A protein and the small-molecule ligand that binds it are described below.
Small molecule (SMILES): Cc1ncc(COP(=O)(O)O)c(/C=N/CCC[C@H](N)C(=O)O)c1O

Sequence of chain 1.C:
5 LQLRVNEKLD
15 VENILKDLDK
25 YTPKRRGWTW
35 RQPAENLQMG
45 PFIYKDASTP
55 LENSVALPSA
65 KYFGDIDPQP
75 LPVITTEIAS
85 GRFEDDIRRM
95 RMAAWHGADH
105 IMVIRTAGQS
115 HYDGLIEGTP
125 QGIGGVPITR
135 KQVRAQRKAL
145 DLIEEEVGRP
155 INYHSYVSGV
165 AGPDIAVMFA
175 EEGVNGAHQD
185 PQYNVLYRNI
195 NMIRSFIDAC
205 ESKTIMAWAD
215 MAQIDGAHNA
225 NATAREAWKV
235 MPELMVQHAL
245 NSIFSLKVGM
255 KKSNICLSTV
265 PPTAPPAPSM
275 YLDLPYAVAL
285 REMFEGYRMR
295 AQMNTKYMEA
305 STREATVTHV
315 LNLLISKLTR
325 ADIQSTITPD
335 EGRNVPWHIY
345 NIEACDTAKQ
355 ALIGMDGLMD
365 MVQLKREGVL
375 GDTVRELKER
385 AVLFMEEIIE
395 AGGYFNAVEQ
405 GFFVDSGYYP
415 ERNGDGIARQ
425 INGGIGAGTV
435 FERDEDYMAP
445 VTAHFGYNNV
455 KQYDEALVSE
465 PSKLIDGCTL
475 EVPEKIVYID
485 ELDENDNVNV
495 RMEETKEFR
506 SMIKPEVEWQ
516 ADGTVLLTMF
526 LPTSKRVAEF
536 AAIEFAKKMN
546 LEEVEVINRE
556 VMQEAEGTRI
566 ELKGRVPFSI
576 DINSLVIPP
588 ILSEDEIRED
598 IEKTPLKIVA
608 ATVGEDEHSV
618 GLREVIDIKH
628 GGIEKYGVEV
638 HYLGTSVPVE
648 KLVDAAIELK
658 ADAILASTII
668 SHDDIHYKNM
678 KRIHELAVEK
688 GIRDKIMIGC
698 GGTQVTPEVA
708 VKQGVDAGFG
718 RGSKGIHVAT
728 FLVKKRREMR

Binding-site contacts:
Ligand atom CB contacts residue TYR160 of chain 1.G at 3.2 Å (hydrophobic).
Ligand atom OP2 contacts residue SER114 of chain 1.G at 2.2 Å (h-bond).
Ligand atom CD contacts residue LYS626 of chain 1.C at 3.1 Å.
Ligand atom OXT contacts residue TYR160 of chain 1.G at 3.1 Å (h-bond).
Ligand atom P contacts residue TYR187 of chain 1.G at 3.5 Å.
Ligand atom O3 contacts residue ASN223 of chain 1.G at 2.7 Å (h-bond).
Ligand atom C3 contacts residue TYR187 of chain 1.G at 3.4 Å (hydrophobic).
Ligand atom O contacts residue ARG294 of chain 1.G at 2.7 Å (salt-bridge).
Ligand atom C2 contacts residue SER162 of chain 1.G at 3.6 Å.
Ligand atom NE contacts residue ASN223 of chain 1.G at 3.4 Å (h-bond).
Ligand atom C5 contacts residue TYR187 of chain 1.G at 3.5 Å (hydrophobic).
Ligand atom OP1 contacts residue TYR187 of chain 1.G at 3.1 Å (h-bond).
Ligand atom N1 contacts residue SER162 of chain 1.G at 2.6 Å (h-bond).
Ligand atom O contacts residue GLU81 of chain 1.G at 3.2 Å (salt-bridge).
Ligand atom OXT contacts residue HIS222 of chain 1.G at 2.9 Å (h-bond).
Ligand atom OP1 contacts residue ARG192 of chain 1.G at 2.6 Å (salt-bridge).
Ligand atom CA contacts residue TYR160 of chain 1.G at 3.6 Å (hydrophobic).
Ligand atom C contacts residue HIS222 of chain 1.G at 3.3 Å.
Ligand atom C4 contacts residue TYR187 of chain 1.G at 3.6 Å (hydrophobic).
Ligand atom C5 contacts residue TYR160 of chain 1.G at 3.3 Å (hydrophobic).
Ligand atom OXT contacts residue ARG294 of chain 1.G at 3.6 Å (salt-bridge).
Ligand atom N1 contacts residue TYR187 of chain 1.G at 3.2 Å.
Ligand atom C6 contacts residue SER162 of chain 1.G at 3.3 Å.
Ligand atom NE contacts residue LYS626 of chain 1.C at 3.4 Å (salt-bridge).
Ligand atom O contacts residue GLN296 of chain 1.G at 3.1 Å (h-bond).
Ligand atom N contacts residue GLU81 of chain 1.G at 2.7 Å (salt-bridge).
Ligand atom C2A contacts residue TYR187 of chain 1.G at 3.3 Å (hydrophobic).
Ligand atom OXT contacts residue HIS182 of chain 1.G at 2.7 Å (h-bond).
Ligand atom P contacts residue SER114 of chain 1.G at 3.5 Å.
Ligand atom OP3 contacts residue ARG109 of chain 1.G at 3.3 Å (salt-bridge).
Ligand atom OP4 contacts residue TYR187 of chain 1.G at 3.1 Å (h-bond).
Ligand atom C6 contacts residue TYR187 of chain 1.G at 3.3 Å (hydrophobic).
Ligand atom C6 contacts residue TYR160 of chain 1.G at 3.4 Å (hydrophobic).
Ligand atom OP2 contacts residue TYR187 of chain 1.G at 3.6 Å (h-bond).
Ligand atom C2 contacts residue TYR187 of chain 1.G at 3.4 Å (hydrophobic).
Ligand atom C4 contacts residue TYR160 of chain 1.G at 3.5 Å (hydrophobic).
Ligand atom O3 contacts residue HIS222 of chain 1.G at 3.5 Å.
Ligand atom P contacts residue ARG109 of chain 1.G at 3.2 Å.
Ligand atom C contacts residue TYR160 of chain 1.G at 3.6 Å (hydrophobic).
Ligand atom OP2 contacts residue ARG109 of chain 1.G at 2.1 Å (salt-bridge).

Sequence of chain 1.G:
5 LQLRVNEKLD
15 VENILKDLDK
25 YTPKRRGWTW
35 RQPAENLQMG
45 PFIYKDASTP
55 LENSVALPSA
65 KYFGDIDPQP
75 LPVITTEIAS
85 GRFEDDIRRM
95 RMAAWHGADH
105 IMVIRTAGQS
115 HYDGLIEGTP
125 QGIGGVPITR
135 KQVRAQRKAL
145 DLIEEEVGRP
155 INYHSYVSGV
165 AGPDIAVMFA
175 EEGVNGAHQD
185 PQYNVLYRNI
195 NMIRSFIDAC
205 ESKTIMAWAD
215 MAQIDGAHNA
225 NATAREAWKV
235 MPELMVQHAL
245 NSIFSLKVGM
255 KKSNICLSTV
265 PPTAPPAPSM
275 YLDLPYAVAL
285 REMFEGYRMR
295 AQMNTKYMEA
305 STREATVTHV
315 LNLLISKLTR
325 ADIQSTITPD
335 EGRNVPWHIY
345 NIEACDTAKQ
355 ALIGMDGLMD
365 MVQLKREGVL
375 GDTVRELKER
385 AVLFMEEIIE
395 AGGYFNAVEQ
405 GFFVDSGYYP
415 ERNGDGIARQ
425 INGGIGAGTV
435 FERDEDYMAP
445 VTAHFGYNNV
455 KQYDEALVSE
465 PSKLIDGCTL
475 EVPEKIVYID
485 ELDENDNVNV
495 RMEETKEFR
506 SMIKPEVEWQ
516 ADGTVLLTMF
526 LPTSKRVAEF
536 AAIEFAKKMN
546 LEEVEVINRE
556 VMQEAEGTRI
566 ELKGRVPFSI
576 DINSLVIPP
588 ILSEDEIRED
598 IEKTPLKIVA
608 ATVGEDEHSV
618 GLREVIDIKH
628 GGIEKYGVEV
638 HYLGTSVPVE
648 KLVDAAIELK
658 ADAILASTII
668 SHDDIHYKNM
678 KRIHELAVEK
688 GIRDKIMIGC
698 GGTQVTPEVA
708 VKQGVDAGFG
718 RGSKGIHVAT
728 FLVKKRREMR